Sequence of chain 1.H:
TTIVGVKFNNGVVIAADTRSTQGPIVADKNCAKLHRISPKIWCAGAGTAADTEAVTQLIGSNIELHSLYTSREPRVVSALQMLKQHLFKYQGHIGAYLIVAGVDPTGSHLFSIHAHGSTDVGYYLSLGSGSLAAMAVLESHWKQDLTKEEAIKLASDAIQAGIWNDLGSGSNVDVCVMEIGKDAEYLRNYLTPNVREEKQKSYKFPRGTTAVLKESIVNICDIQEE

Sequence of chain 1.I:
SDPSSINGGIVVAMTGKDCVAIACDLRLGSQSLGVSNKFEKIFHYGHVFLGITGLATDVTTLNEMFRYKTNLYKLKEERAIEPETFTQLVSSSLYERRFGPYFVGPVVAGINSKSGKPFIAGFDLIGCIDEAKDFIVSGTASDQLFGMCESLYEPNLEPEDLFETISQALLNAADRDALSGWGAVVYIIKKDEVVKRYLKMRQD

Binding-site contacts:
Ligand atom N1 contacts residue CYS129 of chain 1.I at 3.8 Å.
Ligand atom B26 contacts residue THR1 of chain 1.H at 1.4 Å.
Ligand atom C24 contacts residue ALA49 of chain 1.H at 3.5 Å (hydrophobic).
Ligand atom C13 contacts residue THR21 of chain 1.H at 3.8 Å.
Ligand atom O27 contacts residue ALA46 of chain 1.H at 3.7 Å.
Ligand atom C10 contacts residue GLY47 of chain 1.H at 3.4 Å.
Ligand atom N20 contacts residue GLY47 of chain 1.H at 2.9 Å (h-bond).
Ligand atom N4 contacts residue GLN22 of chain 1.H at 3.4 Å (h-bond).
Ligand atom C21 contacts residue THR1 of chain 1.H at 2.4 Å.
Ligand atom C21 contacts residue GLY47 of chain 1.H at 3.9 Å.
Ligand atom C22 contacts residue LYS33 of chain 1.H at 3.8 Å.
Ligand atom C24 contacts residue GLY45 of chain 1.H at 3.6 Å.
Ligand atom C5 contacts residue ASP125 of chain 1.I at 3.5 Å.
Ligand atom C11 contacts residue THR21 of chain 1.H at 3.5 Å.
Ligand atom N1 contacts residue ALA49 of chain 1.H at 3.8 Å.
Ligand atom C25 contacts residue ALA49 of chain 1.H at 3.8 Å (hydrophobic).
Ligand atom O28 contacts residue THR1 of chain 1.H at 2.4 Å (h-bond).
Ligand atom C17 contacts residue GLY47 of chain 1.H at 3.8 Å.
Ligand atom N9 contacts residue THR21 of chain 1.H at 3.2 Å (h-bond).
Ligand atom O27 contacts residue GLY47 of chain 1.H at 2.9 Å (h-bond).
Ligand atom C24 contacts residue GLY47 of chain 1.H at 3.7 Å.
Ligand atom C10 contacts residue THR21 of chain 1.H at 3.8 Å.
Ligand atom C3 contacts residue THR21 of chain 1.H at 3.9 Å.
Ligand atom C22 contacts residue THR1 of chain 1.H at 2.7 Å.
Ligand atom C23 contacts residue GLY47 of chain 1.H at 3.8 Å.
Ligand atom C16 contacts residue THR48 of chain 1.H at 3.9 Å.
Ligand atom C18 contacts residue GLY47 of chain 1.H at 3.6 Å.
Ligand atom C6 contacts residue CYS129 of chain 1.I at 3.7 Å (hydrophobic).
Ligand atom O19 contacts residue SER20 of chain 1.H at 3.3 Å (h-bond).
Ligand atom O27 contacts residue THR1 of chain 1.H at 2.4 Å (h-bond).
Ligand atom N20 contacts residue THR1 of chain 1.H at 3.7 Å.
Ligand atom C24 contacts residue THR52 of chain 1.H at 3.6 Å.
Ligand atom O8 contacts residue THR48 of chain 1.H at 3.9 Å.
Ligand atom N1 contacts residue ASP125 of chain 1.I at 3.9 Å.
Ligand atom C23 contacts residue ALA49 of chain 1.H at 3.8 Å (hydrophobic).
Ligand atom C3 contacts residue GLN22 of chain 1.H at 3.3 Å.
Ligand atom O8 contacts residue ALA49 of chain 1.H at 3.1 Å (h-bond).
Ligand atom C25 contacts residue CYS31 of chain 1.H at 3.9 Å (hydrophobic).
Ligand atom O19 contacts residue THR21 of chain 1.H at 3.0 Å (h-bond).
Ligand atom C6 contacts residue ASP125 of chain 1.I at 3.8 Å.

A protein and the small-molecule ligand that binds it are described below.
Small molecule (SMILES): CC(C)C[C@H](NC(=O)[C@H](Cc1ccccc1)NC(=O)c1cnccn1)B(O)O